Binding-site contacts:
Ligand atom C5 contacts residue TYR85 of chain 9.C at 3.7 Å (hydrophobic).
Ligand atom OP1 contacts residue SER52 of chain 9.D at 2.9 Å (h-bond).
Ligand atom P contacts residue SER51 of chain 9.D at 3.4 Å.
Ligand atom N7 contacts residue LYS61 of chain 9.C at 3.5 Å.
Ligand atom C6 contacts residue THR45 of chain 9.C at 3.5 Å.
Ligand atom C5' contacts residue TYR85 of chain 9.C at 3.7 Å (hydrophobic).
Ligand atom C8 contacts residue TYR85 of chain 9.C at 3.7 Å (hydrophobic).
Ligand atom C5' contacts residue ARG49 of chain 9.D at 3.1 Å.
Ligand atom O5' contacts residue LYS57 of chain 9.D at 3.1 Å (salt-bridge).
Ligand atom OP2 contacts residue LYS89 of chain 9.D at 3.4 Å (salt-bridge).
Ligand atom OP2 contacts residue TYR85 of chain 9.C at 2.9 Å (h-bond).
Ligand atom OP2 contacts residue ASN55 of chain 9.D at 3.5 Å (h-bond).
Ligand atom C2 contacts residue SER47 of chain 9.C at 3.2 Å.
Ligand atom O3' contacts residue SER51 of chain 9.D at 3.4 Å.
Ligand atom OP2 contacts residue LYS57 of chain 9.D at 2.6 Å (salt-bridge).
Ligand atom O3' contacts residue ARG49 of chain 9.D at 3.0 Å (salt-bridge).
Ligand atom OP2 contacts residue LYS57 of chain 9.D at 3.2 Å (salt-bridge).
Ligand atom N1 contacts residue THR59 of chain 9.C at 3.5 Å.
Ligand atom O5' contacts residue ARG49 of chain 9.D at 3.6 Å (salt-bridge).
Ligand atom OP1 contacts residue ARG49 of chain 9.D at 2.5 Å (salt-bridge).
Ligand atom OP1 contacts residue SER51 of chain 9.D at 2.8 Å (h-bond).
Ligand atom N7 contacts residue THR45 of chain 9.C at 2.5 Å (h-bond).
Ligand atom C6 contacts residue TYR85 of chain 9.C at 3.7 Å (hydrophobic).
Ligand atom N1 contacts residue SER47 of chain 9.C at 2.8 Å (h-bond).
Ligand atom C5 contacts residue THR45 of chain 9.C at 3.2 Å.
Ligand atom OP1 contacts residue LYS57 of chain 9.D at 2.8 Å.
Ligand atom N6 contacts residue THR45 of chain 9.C at 2.9 Å (h-bond).
Ligand atom P contacts residue LYS57 of chain 9.D at 3.2 Å.
Ligand atom OP1 contacts residue LYS89 of chain 9.D at 3.3 Å (salt-bridge).
Ligand atom N6 contacts residue THR91 of chain 9.D at 3.4 Å (h-bond).
Ligand atom O2' contacts residue GLU63 of chain 9.C at 3.6 Å.
Ligand atom N7 contacts residue TYR85 of chain 9.C at 3.6 Å.
Ligand atom OP2 contacts residue LYS89 of chain 9.D at 3.5 Å (salt-bridge).
Ligand atom P contacts residue ARG49 of chain 9.D at 3.2 Å.
Ligand atom N6 contacts residue THR59 of chain 9.C at 2.9 Å (h-bond).
Ligand atom P contacts residue LYS89 of chain 9.D at 3.4 Å.
Ligand atom OP2 contacts residue SER51 of chain 9.D at 3.5 Å (h-bond).
Ligand atom OP2 contacts residue LYS43 of chain 9.C at 3.0 Å (salt-bridge).
Ligand atom C8 contacts residue THR45 of chain 9.C at 3.6 Å.
Ligand atom OP1 contacts residue ASN55 of chain 9.D at 3.4 Å (h-bond).

This small molecule binds to this protein.
Small molecule (SMILES): Nc1ccn([C@@H]2O[C@H](CO[P](=O)(O)O[C@H]3[C@@H](O)[C@H](n4cnc5c(N)ncnc54)O[C@@H]3CO[P](=O)(O)O[C@H]3[C@@H](O)[C@H](n4cnc5c(=O)nc(N)[nH]c54)O[C@@H]3CO[P](=O)(O)O[C@H]3[C@@H](O)[C@H](n4cnc5c(N)ncnc54)O[C@@H]3CO[P](=O)(O)O[C@H]3[C@@H](O)[C@H](n4cnc5c(N)ncnc54)O[C@@H]3CO[P](=O)(O)O[C@H]3[C@@H](O)[C@H](n4ccc(=O)[nH]c4=O)O[C@@H]3CO[P](=O)(O)O[C@H]3[C@@H](O)[C@H](n4ccc(N)nc4=O)O[C@@H]3CO[P](=O)(O)O[C@H]3[C@@H](O)[C@H](n4ccc(=O)[nH]c4=O)O[C@@H]3CO[P](=O)(O)O[C@H]3[C@@H](O)[C@H](n4cnc5c(=O)nc(N)[nH]c54)O[C@@H]3COPO)[C@@H](O)[C@H]2O)c(=O)n1

Sequence of chain 9.D:
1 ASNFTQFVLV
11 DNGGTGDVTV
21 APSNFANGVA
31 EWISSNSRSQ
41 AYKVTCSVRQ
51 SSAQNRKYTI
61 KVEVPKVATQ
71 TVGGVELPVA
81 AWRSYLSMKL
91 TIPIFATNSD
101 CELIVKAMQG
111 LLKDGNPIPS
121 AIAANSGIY

Sequence of chain 9.C:
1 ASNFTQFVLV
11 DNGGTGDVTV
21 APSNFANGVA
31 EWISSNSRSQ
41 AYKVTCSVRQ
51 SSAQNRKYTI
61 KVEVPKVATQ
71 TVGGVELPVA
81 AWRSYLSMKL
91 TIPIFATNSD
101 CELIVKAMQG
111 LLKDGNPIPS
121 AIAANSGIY